Sequence of chain 3.B:
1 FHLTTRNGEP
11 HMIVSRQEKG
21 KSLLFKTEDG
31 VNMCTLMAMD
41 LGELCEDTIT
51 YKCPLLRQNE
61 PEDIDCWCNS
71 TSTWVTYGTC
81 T

A small-molecule ligand and the protein it binds are described below.
Small molecule (SMILES): CC(=O)N[C@@H]1[C@@H](O)[C@H](O)[C@@H](CO)O[C@H]1O

Binding-site contacts:
Ligand atom O4 contacts residue VAL31 of chain 3.B at 3.3 Å.
Ligand atom O5 contacts residue ASN69 of chain 3.B at 2.8 Å (h-bond).
Ligand atom C6 contacts residue ASN69 of chain 3.B at 4.4 Å.
Ligand atom C1 contacts residue VAL31 of chain 3.B at 4.3 Å (hydrophobic).
Ligand atom C1 contacts residue ASN69 of chain 3.B at 2.7 Å.
Ligand atom C8 contacts residue SER70 of chain 3.B at 3.7 Å.
Ligand atom O1 contacts residue VAL31 of chain 3.B at 3.4 Å (h-bond).
Ligand atom O1 contacts residue ASN69 of chain 3.B at 2.1 Å (h-bond).
Ligand atom O5 contacts residue MET33 of chain 3.B at 4.2 Å.
Ligand atom O6 contacts residue NAG1 of chain 3.R at 3.0 Å.
Ligand atom C8 contacts residue ASN69 of chain 3.B at 3.4 Å.
Ligand atom C3 contacts residue VAL31 of chain 3.B at 3.0 Å (hydrophobic).
Ligand atom C2 contacts residue ASN69 of chain 3.B at 4.2 Å.
Ligand atom N2 contacts residue VAL31 of chain 3.B at 4.0 Å.
Ligand atom C7 contacts residue SER70 of chain 3.B at 4.4 Å.
Ligand atom C4 contacts residue VAL31 of chain 3.B at 3.8 Å (hydrophobic).
Ligand atom C5 contacts residue VAL31 of chain 3.B at 4.2 Å (hydrophobic).
Ligand atom C8 contacts residue ARG57 of chain 3.B at 4.2 Å.
Ligand atom C6 contacts residue MET33 of chain 3.B at 3.5 Å (hydrophobic).
Ligand atom C7 contacts residue ASN69 of chain 3.B at 3.8 Å.
Ligand atom C3 contacts residue NAG1 of chain 3.R at 3.7 Å.
Ligand atom O7 contacts residue ASN69 of chain 3.B at 3.8 Å.
Ligand atom C5 contacts residue MET33 of chain 3.B at 3.7 Å (hydrophobic).
Ligand atom O4 contacts residue NAG1 of chain 3.R at 3.0 Å.
Ligand atom O1 contacts residue MET33 of chain 3.B at 3.9 Å.
Ligand atom C4 contacts residue NAG1 of chain 3.R at 3.2 Å.
Ligand atom O1 contacts residue SER70 of chain 3.B at 4.2 Å.
Ligand atom C5 contacts residue NAG1 of chain 3.R at 4.3 Å.
Ligand atom O3 contacts residue VAL31 of chain 3.B at 3.6 Å.
Ligand atom C2 contacts residue VAL31 of chain 3.B at 4.0 Å (hydrophobic).
Ligand atom N2 contacts residue ASN69 of chain 3.B at 4.3 Å.
Ligand atom O3 contacts residue NAG1 of chain 3.R at 2.6 Å (h-bond).
Ligand atom C6 contacts residue LEU24 of chain 3.B at 4.5 Å (hydrophobic).
Ligand atom C6 contacts residue NAG1 of chain 3.R at 4.3 Å.
Ligand atom C5 contacts residue ASN69 of chain 3.B at 3.7 Å.